Binding-site contacts:
Ligand atom C21 contacts residue GLY360 of chain 1.B at 3.7 Å.
Ligand atom C36 contacts residue HIS227 of chain 1.B at 3.5 Å.
Ligand atom C39 contacts residue PRO358 of chain 1.B at 3.6 Å (hydrophobic).
Ligand atom O08 contacts residue GLN279 of chain 1.B at 3.0 Å (h-bond).
Ligand atom O06 contacts residue PRO272 of chain 1.B at 3.6 Å (h-bond).
Ligand atom O01 contacts residue ARG276 of chain 1.B at 3.2 Å (salt-bridge).
Ligand atom C41 contacts residue VAL23 of chain 1.B at 3.6 Å (hydrophobic).
Ligand atom C05 contacts residue ARG276 of chain 1.B at 3.4 Å.
Ligand atom C27 contacts residue ARG359 of chain 1.B at 3.2 Å.
Ligand atom C16 contacts residue LEU361 of chain 1.B at 3.5 Å (hydrophobic).
Ligand atom O06 contacts residue THR274 of chain 1.B at 2.9 Å (h-bond).
Ligand atom C20 contacts residue GLN279 of chain 1.B at 3.2 Å.
Ligand atom O05 contacts residue LEU361 of chain 1.B at 3.2 Å.
Ligand atom C08 contacts residue LEU215 of chain 1.B at 3.7 Å (hydrophobic).
Ligand atom C14 contacts residue THR274 of chain 1.B at 3.3 Å.
Ligand atom O13 contacts residue ARG359 of chain 1.B at 2.4 Å (salt-bridge).
Ligand atom C17 contacts residue LEU361 of chain 1.B at 3.6 Å (hydrophobic).
Ligand atom C16 contacts residue GLN279 of chain 1.B at 3.1 Å.
Ligand atom O13 contacts residue PRO358 of chain 1.B at 3.3 Å.
Ligand atom O09 contacts residue GLY360 of chain 1.B at 3.5 Å (h-bond).
Ligand atom C42 contacts residue VAL23 of chain 1.B at 3.5 Å (hydrophobic).
Ligand atom O07 contacts residue GLN279 of chain 1.B at 2.4 Å (h-bond).
Ligand atom C03 contacts residue ARG276 of chain 1.B at 3.6 Å.
Ligand atom C33 contacts residue ASP26 of chain 1.B at 3.1 Å.
Ligand atom C22 contacts residue GLY360 of chain 1.B at 3.3 Å.
Ligand atom C18 contacts residue GLN279 of chain 1.B at 2.5 Å.
Ligand atom C30 contacts residue HIS227 of chain 1.B at 3.3 Å.
Ligand atom C19 contacts residue GLN279 of chain 1.B at 1.4 Å.
Ligand atom O12 contacts residue ARG359 of chain 1.B at 3.2 Å (salt-bridge).
Ligand atom C38 contacts residue PRO358 of chain 1.B at 3.7 Å (hydrophobic).
Ligand atom C34 contacts residue ASP26 of chain 1.B at 3.2 Å.
Ligand atom C28 contacts residue ARG359 of chain 1.B at 3.3 Å.
Ligand atom C40 contacts residue SER234 of chain 1.B at 3.8 Å.
Ligand atom C17 contacts residue GLN279 of chain 1.B at 2.7 Å.
Ligand atom O03 contacts residue ARG276 of chain 1.B at 2.9 Å (salt-bridge).
Ligand atom C35 contacts residue GLU22 of chain 1.B at 3.5 Å.
Ligand atom O10 contacts residue GLY360 of chain 1.B at 2.8 Å (h-bond).
Ligand atom C15 contacts residue PRO272 of chain 1.B at 3.7 Å (hydrophobic).
Ligand atom C07 contacts residue LEU215 of chain 1.B at 3.5 Å (hydrophobic).
Ligand atom O14 contacts residue HIS227 of chain 1.B at 2.2 Å (h-bond).

Sequence of chain 1.B:
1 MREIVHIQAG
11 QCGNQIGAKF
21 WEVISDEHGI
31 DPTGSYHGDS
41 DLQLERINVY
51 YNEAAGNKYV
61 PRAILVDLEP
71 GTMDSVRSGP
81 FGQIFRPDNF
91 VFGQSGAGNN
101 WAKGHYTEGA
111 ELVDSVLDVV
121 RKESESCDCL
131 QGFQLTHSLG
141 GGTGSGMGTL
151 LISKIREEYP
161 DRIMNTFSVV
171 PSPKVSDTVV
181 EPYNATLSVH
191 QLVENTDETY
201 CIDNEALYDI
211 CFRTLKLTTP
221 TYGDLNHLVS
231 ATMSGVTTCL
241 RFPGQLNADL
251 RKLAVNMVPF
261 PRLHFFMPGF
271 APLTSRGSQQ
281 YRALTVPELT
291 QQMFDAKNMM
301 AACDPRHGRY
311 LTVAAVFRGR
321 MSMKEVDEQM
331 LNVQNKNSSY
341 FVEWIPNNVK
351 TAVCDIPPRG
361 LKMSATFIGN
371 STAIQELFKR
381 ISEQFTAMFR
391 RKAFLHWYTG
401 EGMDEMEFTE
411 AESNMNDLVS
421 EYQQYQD

This small molecule binds to this protein.
Small molecule (SMILES): CC(=O)O[C@H]1C(=O)[C@@]2(C)[C@H]([C@H](OC(=O)c3ccccc3)[C@]3(O)C[C@H](OC(=O)[C@H](O)[C@@H](NC(=O)c4ccccc4)c4ccccc4)C(C)=C1C3(C)C)[C@]1(OC(C)=O)CO[C@@H]1C[C@@H]2O